Binding-site contacts:
Ligand atom C7 contacts residue ASN120 of chain 1.A at 3.3 Å.
Ligand atom O7 contacts residue THR122 of chain 1.A at 4.1 Å.
Ligand atom N2 contacts residue ASN120 of chain 1.A at 2.9 Å (h-bond).
Ligand atom O5 contacts residue ASN120 of chain 1.A at 2.4 Å (h-bond).
Ligand atom O7 contacts residue ASN120 of chain 1.A at 3.4 Å (h-bond).
Ligand atom C2 contacts residue ASN120 of chain 1.A at 2.5 Å.
Ligand atom C3 contacts residue ASN120 of chain 1.A at 3.8 Å.
Ligand atom C4 contacts residue ASN120 of chain 1.A at 4.2 Å.
Ligand atom C5 contacts residue ASN120 of chain 1.A at 3.7 Å.
Ligand atom C1 contacts residue ASN120 of chain 1.A at 1.4 Å.
Ligand atom C8 contacts residue ASN120 of chain 1.A at 4.4 Å.

Sequence of chain 1.A:
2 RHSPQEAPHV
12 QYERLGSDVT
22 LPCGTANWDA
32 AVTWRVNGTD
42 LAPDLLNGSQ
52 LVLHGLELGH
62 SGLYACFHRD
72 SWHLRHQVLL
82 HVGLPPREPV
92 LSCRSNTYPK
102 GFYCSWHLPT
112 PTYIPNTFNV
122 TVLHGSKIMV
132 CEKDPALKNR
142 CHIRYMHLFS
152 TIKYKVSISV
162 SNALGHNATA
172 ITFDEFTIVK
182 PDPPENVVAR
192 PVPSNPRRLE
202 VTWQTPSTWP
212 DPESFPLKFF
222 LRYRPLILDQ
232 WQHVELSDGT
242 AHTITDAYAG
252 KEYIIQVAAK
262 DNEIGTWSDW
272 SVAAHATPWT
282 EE

The protein below binds the small molecule below.
Small molecule (SMILES): CC(=O)N[C@H]1[C@H](O[C@H]2[C@H](O)[C@@H](NC(C)=O)CO[C@@H]2CO)O[C@H](CO)[C@@H](O)[C@@H]1O